Sequence of chain 1.B:
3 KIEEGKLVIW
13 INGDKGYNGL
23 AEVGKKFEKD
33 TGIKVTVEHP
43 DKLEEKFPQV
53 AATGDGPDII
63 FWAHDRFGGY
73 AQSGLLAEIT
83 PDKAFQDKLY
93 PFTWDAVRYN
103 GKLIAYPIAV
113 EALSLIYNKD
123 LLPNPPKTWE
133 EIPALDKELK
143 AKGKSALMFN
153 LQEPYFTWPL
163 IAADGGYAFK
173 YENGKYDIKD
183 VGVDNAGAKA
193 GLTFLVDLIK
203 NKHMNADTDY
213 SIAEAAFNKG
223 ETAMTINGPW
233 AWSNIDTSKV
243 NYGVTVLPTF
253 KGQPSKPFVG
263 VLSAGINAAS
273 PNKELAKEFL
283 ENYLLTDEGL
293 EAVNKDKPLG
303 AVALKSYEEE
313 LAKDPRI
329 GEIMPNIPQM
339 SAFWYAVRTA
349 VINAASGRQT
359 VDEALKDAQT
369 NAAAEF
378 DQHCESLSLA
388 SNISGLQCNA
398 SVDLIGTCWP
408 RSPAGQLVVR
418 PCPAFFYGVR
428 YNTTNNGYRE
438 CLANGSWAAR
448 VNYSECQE

Binding-site contacts:
Ligand atom O6 contacts residue PHE158 of chain 1.B at 3.9 Å.
Ligand atom O3 contacts residue TRP342 of chain 1.B at 3.6 Å.
Ligand atom O6 contacts residue PRO156 of chain 1.B at 3.2 Å.
Ligand atom O4 contacts residue ARG68 of chain 1.B at 2.8 Å (salt-bridge).
Ligand atom C6 contacts residue PRO156 of chain 1.B at 3.6 Å (hydrophobic).
Ligand atom O2 contacts residue ALA65 of chain 1.B at 3.5 Å.
Ligand atom C1 contacts residue ASP16 of chain 1.B at 3.5 Å.
Ligand atom O1 contacts residue LYS17 of chain 1.B at 3.0 Å (salt-bridge).
Ligand atom O2 contacts residue GLU113 of chain 1.B at 2.6 Å (salt-bridge).
Ligand atom O6 contacts residue GLU155 of chain 1.B at 2.9 Å (salt-bridge).
Ligand atom O5 contacts residue TYR157 of chain 1.B at 3.3 Å.
Ligand atom C6 contacts residue TRP342 of chain 1.B at 3.6 Å (hydrophobic).
Ligand atom O3 contacts residue ASP67 of chain 1.B at 2.6 Å (salt-bridge).
Ligand atom O3 contacts residue ARG68 of chain 1.B at 2.8 Å (salt-bridge).
Ligand atom C1 contacts residue LYS17 of chain 1.B at 3.6 Å.
Ligand atom C1 contacts residue TRP232 of chain 1.B at 3.8 Å (hydrophobic).
Ligand atom C4 contacts residue ARG68 of chain 1.B at 3.9 Å.
Ligand atom C2 contacts residue TRP342 of chain 1.B at 3.9 Å (hydrophobic).
Ligand atom C3 contacts residue ASP67 of chain 1.B at 3.5 Å.
Ligand atom O4 contacts residue TRP342 of chain 1.B at 3.8 Å.
Ligand atom C6 contacts residue GLU155 of chain 1.B at 3.6 Å.
Ligand atom C4 contacts residue TRP342 of chain 1.B at 3.5 Å (hydrophobic).
Ligand atom O2 contacts residue ASP67 of chain 1.B at 2.6 Å (salt-bridge).
Ligand atom O2 contacts residue TRP64 of chain 1.B at 3.1 Å (h-bond).
Ligand atom C2 contacts residue ASP67 of chain 1.B at 3.3 Å.
Ligand atom C2 contacts residue GLU113 of chain 1.B at 3.3 Å.
Ligand atom C6 contacts residue TYR157 of chain 1.B at 3.7 Å (hydrophobic).
Ligand atom C3 contacts residue TRP64 of chain 1.B at 3.7 Å (hydrophobic).
Ligand atom O3 contacts residue ALA65 of chain 1.B at 3.3 Å.
Ligand atom O4 contacts residue TRP64 of chain 1.B at 3.8 Å.
Ligand atom O2 contacts residue LYS17 of chain 1.B at 3.3 Å (salt-bridge).
Ligand atom C2 contacts residue TRP64 of chain 1.B at 3.9 Å (hydrophobic).
Ligand atom O3 contacts residue GLU113 of chain 1.B at 3.6 Å (salt-bridge).
Ligand atom C1 contacts residue TYR157 of chain 1.B at 3.6 Å (hydrophobic).
Ligand atom C3 contacts residue ARG68 of chain 1.B at 4.0 Å.
Ligand atom C2 contacts residue LYS17 of chain 1.B at 4.0 Å.
Ligand atom O1 contacts residue ASP16 of chain 1.B at 3.0 Å (salt-bridge).
Ligand atom O3 contacts residue TRP64 of chain 1.B at 3.6 Å.
Ligand atom O6 contacts residue TYR157 of chain 1.B at 2.9 Å (h-bond).
Ligand atom O1 contacts residue ASN14 of chain 1.B at 3.7 Å.

A small-molecule ligand and the protein it binds are described below.
Small molecule (SMILES): OC[C@H]1O[C@H](O[C@H]2[C@H](O)[C@@H](O)[C@@H](O)O[C@@H]2CO)[C@H](O)[C@@H](O)[C@@H]1O